The protein below binds the small molecule below.
Small molecule (SMILES): CC(=O)N[C@H]1[C@H](O[C@H]2[C@H](O)[C@@H](NC(C)=O)CO[C@@H]2CO)O[C@H](CO)[C@@H](O)[C@@H]1O

Sequence of chain 1.A:
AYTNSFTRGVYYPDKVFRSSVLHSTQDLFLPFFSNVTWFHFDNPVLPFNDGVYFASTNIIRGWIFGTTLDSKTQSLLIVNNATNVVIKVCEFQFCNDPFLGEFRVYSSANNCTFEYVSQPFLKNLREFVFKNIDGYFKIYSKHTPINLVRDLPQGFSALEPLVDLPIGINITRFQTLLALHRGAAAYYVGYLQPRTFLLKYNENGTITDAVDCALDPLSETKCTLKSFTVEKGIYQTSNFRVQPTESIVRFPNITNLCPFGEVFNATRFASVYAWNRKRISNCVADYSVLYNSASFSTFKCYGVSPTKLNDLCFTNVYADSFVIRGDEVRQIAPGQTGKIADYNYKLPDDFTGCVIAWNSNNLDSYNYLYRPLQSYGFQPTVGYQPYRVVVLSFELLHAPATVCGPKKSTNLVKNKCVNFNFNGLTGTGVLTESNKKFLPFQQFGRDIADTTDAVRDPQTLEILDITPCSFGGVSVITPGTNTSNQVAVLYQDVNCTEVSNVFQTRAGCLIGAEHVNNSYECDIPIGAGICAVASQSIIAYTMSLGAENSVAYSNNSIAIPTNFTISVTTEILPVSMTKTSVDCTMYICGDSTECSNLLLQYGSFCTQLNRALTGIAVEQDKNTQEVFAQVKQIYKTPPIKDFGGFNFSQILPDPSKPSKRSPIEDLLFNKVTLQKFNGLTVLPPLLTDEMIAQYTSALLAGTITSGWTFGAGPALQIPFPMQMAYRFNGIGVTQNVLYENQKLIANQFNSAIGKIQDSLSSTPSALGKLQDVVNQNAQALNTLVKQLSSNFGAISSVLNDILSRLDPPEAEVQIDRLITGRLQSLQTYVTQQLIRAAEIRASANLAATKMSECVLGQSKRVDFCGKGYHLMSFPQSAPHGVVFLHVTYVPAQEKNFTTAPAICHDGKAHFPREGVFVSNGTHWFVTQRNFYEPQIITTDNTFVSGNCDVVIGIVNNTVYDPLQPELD

Binding-site contacts:
Ligand atom C5 contacts residue ASN1074 of chain 1.C at 3.5 Å.
Ligand atom C7 contacts residue SER704 of chain 1.C at 4.2 Å.
Ligand atom O7 contacts residue VAL705 of chain 1.C at 4.4 Å.
Ligand atom C1 contacts residue ASN1074 of chain 1.C at 1.4 Å.
Ligand atom C3 contacts residue ALA706 of chain 1.C at 4.4 Å (hydrophobic).
Ligand atom O7 contacts residue ASN1074 of chain 1.C at 3.7 Å.
Ligand atom O7 contacts residue ALA706 of chain 1.C at 4.2 Å.
Ligand atom C6 contacts residue ASN1074 of chain 1.C at 3.8 Å.
Ligand atom C3 contacts residue ASN1074 of chain 1.C at 3.7 Å.
Ligand atom C8 contacts residue LYS1073 of chain 1.C at 4.4 Å.
Ligand atom O5 contacts residue ALA706 of chain 1.C at 3.7 Å.
Ligand atom C2 contacts residue ASN1074 of chain 1.C at 2.5 Å.
Ligand atom O4 contacts residue ALA706 of chain 1.C at 3.5 Å.
Ligand atom O5 contacts residue ASN1074 of chain 1.C at 2.4 Å (h-bond).
Ligand atom C8 contacts residue ALA706 of chain 1.C at 3.7 Å (hydrophobic).
Ligand atom C8 contacts residue VAL705 of chain 1.C at 4.2 Å (hydrophobic).
Ligand atom C7 contacts residue ALA706 of chain 1.C at 3.9 Å (hydrophobic).
Ligand atom N2 contacts residue ASN1074 of chain 1.C at 3.0 Å (h-bond).
Ligand atom C8 contacts residue ASN1074 of chain 1.C at 4.4 Å.
Ligand atom C7 contacts residue ASN1074 of chain 1.C at 3.6 Å.
Ligand atom C4 contacts residue ASN1074 of chain 1.C at 4.2 Å.
Ligand atom C8 contacts residue GLU1072 of chain 1.C at 3.5 Å.
Ligand atom C1 contacts residue ALA706 of chain 1.C at 4.4 Å (hydrophobic).
Ligand atom N2 contacts residue ALA706 of chain 1.C at 4.1 Å.
Ligand atom C5 contacts residue ALA706 of chain 1.C at 4.0 Å (hydrophobic).
Ligand atom C4 contacts residue ALA706 of chain 1.C at 4.2 Å (hydrophobic).
Ligand atom O5 contacts residue GLN895 of chain 1.A at 4.4 Å.
Ligand atom C1 contacts residue GLN895 of chain 1.A at 4.2 Å.
Ligand atom O6 contacts residue ASN1074 of chain 1.C at 3.6 Å (h-bond).
Ligand atom O7 contacts residue SER704 of chain 1.C at 3.1 Å (h-bond).

Sequence of chain 1.C:
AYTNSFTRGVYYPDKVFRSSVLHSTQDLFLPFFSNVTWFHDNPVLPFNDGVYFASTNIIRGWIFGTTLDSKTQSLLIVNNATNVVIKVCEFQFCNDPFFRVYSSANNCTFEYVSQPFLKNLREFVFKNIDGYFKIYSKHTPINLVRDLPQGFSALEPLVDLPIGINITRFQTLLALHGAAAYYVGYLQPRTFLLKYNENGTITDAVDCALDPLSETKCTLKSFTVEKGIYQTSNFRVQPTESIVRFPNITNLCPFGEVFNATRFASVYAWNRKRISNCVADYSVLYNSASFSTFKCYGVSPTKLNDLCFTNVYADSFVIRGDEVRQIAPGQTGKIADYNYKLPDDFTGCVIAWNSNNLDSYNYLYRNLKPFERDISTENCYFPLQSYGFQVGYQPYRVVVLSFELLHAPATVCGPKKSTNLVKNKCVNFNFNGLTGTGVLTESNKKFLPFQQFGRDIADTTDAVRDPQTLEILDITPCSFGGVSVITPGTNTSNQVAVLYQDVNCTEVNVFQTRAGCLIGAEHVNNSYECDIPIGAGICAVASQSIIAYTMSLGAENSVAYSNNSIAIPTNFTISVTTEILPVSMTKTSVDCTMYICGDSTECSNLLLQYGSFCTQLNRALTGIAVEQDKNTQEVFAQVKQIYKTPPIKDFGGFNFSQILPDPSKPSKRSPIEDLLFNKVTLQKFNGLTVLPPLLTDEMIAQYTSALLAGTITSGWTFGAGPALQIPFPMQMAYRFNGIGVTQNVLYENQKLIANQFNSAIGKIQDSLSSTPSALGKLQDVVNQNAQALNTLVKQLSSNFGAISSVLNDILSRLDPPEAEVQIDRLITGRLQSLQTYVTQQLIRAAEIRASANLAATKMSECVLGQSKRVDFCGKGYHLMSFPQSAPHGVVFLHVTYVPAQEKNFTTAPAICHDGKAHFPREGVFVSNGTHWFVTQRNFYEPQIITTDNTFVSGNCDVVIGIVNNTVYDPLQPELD